Sequence of chain 8.A:
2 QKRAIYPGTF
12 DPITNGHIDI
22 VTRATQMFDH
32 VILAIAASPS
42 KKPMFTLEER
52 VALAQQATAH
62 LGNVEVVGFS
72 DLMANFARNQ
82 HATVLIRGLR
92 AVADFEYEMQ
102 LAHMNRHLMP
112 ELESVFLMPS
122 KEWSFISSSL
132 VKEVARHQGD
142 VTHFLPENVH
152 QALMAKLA

Sequence of chain 3.A:
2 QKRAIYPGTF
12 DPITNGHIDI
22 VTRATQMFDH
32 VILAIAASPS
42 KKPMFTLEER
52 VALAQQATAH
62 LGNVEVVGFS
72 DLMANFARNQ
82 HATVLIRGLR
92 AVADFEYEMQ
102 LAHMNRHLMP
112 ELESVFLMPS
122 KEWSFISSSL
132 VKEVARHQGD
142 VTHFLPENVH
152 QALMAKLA

Binding-site contacts:
Ligand atom C contacts residue ARG88 of chain 8.A at 3.4 Å.
Ligand atom C1 contacts residue LEU102 of chain 8.A at 4.1 Å (hydrophobic).
Ligand atom C13 contacts residue LEU102 of chain 8.A at 4.3 Å (hydrophobic).
Ligand atom C8 contacts residue MET74 of chain 8.A at 3.9 Å (hydrophobic).
Ligand atom C12 contacts residue LEU73 of chain 8.A at 4.1 Å (hydrophobic).
Ligand atom O contacts residue PRO8 of chain 8.A at 4.1 Å.
Ligand atom O contacts residue ASN106 of chain 8.A at 3.1 Å (h-bond).
Ligand atom C12 contacts residue VAL135 of chain 3.A at 3.5 Å (hydrophobic).
Ligand atom C12 contacts residue GLU134 of chain 3.A at 4.0 Å.
Ligand atom C6 contacts residue PHE70 of chain 8.A at 3.8 Å (hydrophobic).
Ligand atom O1 contacts residue LEU73 of chain 8.A at 3.4 Å.
Ligand atom C contacts residue GLU99 of chain 8.A at 4.2 Å.
Ligand atom C3 contacts residue GLY9 of chain 8.A at 4.2 Å.
Ligand atom C2 contacts residue ARG88 of chain 8.A at 3.6 Å.
Ligand atom C15 contacts residue MET74 of chain 8.A at 3.7 Å (hydrophobic).
Ligand atom C contacts residue LEU86 of chain 8.A at 3.9 Å (hydrophobic).
Ligand atom C2 contacts residue LEU102 of chain 8.A at 3.8 Å (hydrophobic).
Ligand atom C contacts residue LEU102 of chain 8.A at 3.9 Å (hydrophobic).
Ligand atom C2 contacts residue PRO8 of chain 8.A at 4.0 Å (hydrophobic).
Ligand atom N contacts residue ALA37 of chain 8.A at 3.6 Å.
Ligand atom O contacts residue LEU86 of chain 8.A at 4.1 Å.
Ligand atom N1 contacts residue HIS138 of chain 3.A at 4.1 Å.
Ligand atom C8 contacts residue ASP72 of chain 8.A at 3.7 Å.
Ligand atom C11 contacts residue GLU134 of chain 3.A at 4.3 Å.
Ligand atom C7 contacts residue PHE70 of chain 8.A at 3.5 Å (hydrophobic).
Ligand atom C3 contacts residue ARG88 of chain 8.A at 4.0 Å.
Ligand atom C9 contacts residue LEU73 of chain 8.A at 4.2 Å (hydrophobic).
Ligand atom C13 contacts residue ASN106 of chain 8.A at 3.4 Å.
Ligand atom C7 contacts residue MET74 of chain 8.A at 3.7 Å (hydrophobic).
Ligand atom C contacts residue ASN106 of chain 8.A at 3.4 Å.
Ligand atom C5 contacts residue PHE70 of chain 8.A at 4.0 Å (hydrophobic).
Ligand atom C5 contacts residue ALA37 of chain 8.A at 3.2 Å (hydrophobic).
Ligand atom C7 contacts residue ASP72 of chain 8.A at 3.8 Å.
Ligand atom C8 contacts residue HIS138 of chain 3.A at 3.9 Å.
Ligand atom O1 contacts residue MET74 of chain 8.A at 2.8 Å (h-bond).
Ligand atom O contacts residue LEU102 of chain 8.A at 4.1 Å.
Ligand atom C11 contacts residue LEU102 of chain 8.A at 3.6 Å (hydrophobic).
Ligand atom C1 contacts residue PRO8 of chain 8.A at 3.9 Å (hydrophobic).
Ligand atom O contacts residue MET74 of chain 8.A at 4.0 Å.
Ligand atom C9 contacts residue MET74 of chain 8.A at 3.9 Å (hydrophobic).

This small molecule binds to this protein.
Small molecule (SMILES): COc1ccc2[nH]cc(CCNC(=O)C(C)(C)C)c2c1